Sequence of chain 1.G:
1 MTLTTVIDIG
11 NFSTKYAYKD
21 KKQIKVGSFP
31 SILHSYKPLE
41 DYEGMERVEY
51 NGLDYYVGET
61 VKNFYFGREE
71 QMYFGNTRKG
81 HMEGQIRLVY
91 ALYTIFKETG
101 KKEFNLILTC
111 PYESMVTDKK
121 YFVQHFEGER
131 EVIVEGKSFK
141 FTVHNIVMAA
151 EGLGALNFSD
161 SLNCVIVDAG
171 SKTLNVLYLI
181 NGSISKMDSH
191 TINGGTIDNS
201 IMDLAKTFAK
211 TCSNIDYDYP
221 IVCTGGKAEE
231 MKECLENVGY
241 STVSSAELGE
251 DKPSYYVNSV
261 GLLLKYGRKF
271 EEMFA

The small molecule below binds the protein below.
Small molecule (SMILES): Nc1ncnc2c1ncn2[C@@H]1O[C@H](CO[P](=O)(O)O[P](=O)(O)NP(=O)(O)O)[C@@H](O)[C@H]1O

Binding-site contacts:
Ligand atom PG contacts residue GLU151 of chain 1.G at 3.7 Å.
Ligand atom PA contacts residue SER171 of chain 1.G at 3.7 Å.
Ligand atom N7 contacts residue PHE12 of chain 1.G at 3.3 Å.
Ligand atom O2A contacts residue GLY170 of chain 1.G at 3.6 Å.
Ligand atom N7 contacts residue TYR255 of chain 1.G at 3.4 Å.
Ligand atom O2G contacts residue GLY170 of chain 1.G at 3.0 Å.
Ligand atom O1A contacts residue PHE12 of chain 1.G at 3.5 Å.
Ligand atom O5' contacts residue GLY226 of chain 1.G at 3.4 Å.
Ligand atom O2B contacts residue ASN258 of chain 1.G at 3.0 Å (h-bond).
Ligand atom O1G contacts residue ASN11 of chain 1.G at 3.0 Å (h-bond).
Ligand atom N3B contacts residue GLY10 of chain 1.G at 3.5 Å.
Ligand atom O1G contacts residue GLY10 of chain 1.G at 3.5 Å.
Ligand atom C8 contacts residue SER13 of chain 1.G at 3.4 Å.
Ligand atom C1' contacts residue TYR255 of chain 1.G at 3.6 Å (hydrophobic).
Ligand atom O1G contacts residue GLU151 of chain 1.G at 3.2 Å (salt-bridge).
Ligand atom N7 contacts residue SER13 of chain 1.G at 2.7 Å (h-bond).
Ligand atom N9 contacts residue TYR255 of chain 1.G at 3.5 Å.
Ligand atom N1 contacts residue TYR255 of chain 1.G at 3.2 Å (h-bond).
Ligand atom C5' contacts residue SER171 of chain 1.G at 3.7 Å.
Ligand atom O3' contacts residue PHE12 of chain 1.G at 3.7 Å.
Ligand atom O2A contacts residue PHE12 of chain 1.G at 3.3 Å.
Ligand atom O2G contacts residue SER171 of chain 1.G at 2.5 Å (h-bond).
Ligand atom C8 contacts residue PHE12 of chain 1.G at 3.2 Å (hydrophobic).
Ligand atom N3B contacts residue ASN11 of chain 1.G at 3.7 Å.
Ligand atom O1B contacts residue LYS15 of chain 1.G at 2.7 Å (salt-bridge).
Ligand atom C4' contacts residue GLY226 of chain 1.G at 3.4 Å.
Ligand atom N3 contacts residue TYR255 of chain 1.G at 3.4 Å.
Ligand atom PG contacts residue SER171 of chain 1.G at 3.8 Å.
Ligand atom C2 contacts residue TYR255 of chain 1.G at 3.5 Å (hydrophobic).
Ligand atom O3G contacts residue GLU151 of chain 1.G at 3.0 Å (salt-bridge).
Ligand atom C5 contacts residue TYR255 of chain 1.G at 3.3 Å (hydrophobic).
Ligand atom C5 contacts residue PHE12 of chain 1.G at 3.7 Å (hydrophobic).
Ligand atom O4' contacts residue TYR255 of chain 1.G at 3.4 Å.
Ligand atom C3' contacts residue PHE12 of chain 1.G at 3.7 Å (hydrophobic).
Ligand atom O1B contacts residue ASP8 of chain 1.G at 3.7 Å.
Ligand atom C6 contacts residue TYR255 of chain 1.G at 3.4 Å (hydrophobic).
Ligand atom O2A contacts residue SER171 of chain 1.G at 2.6 Å (h-bond).
Ligand atom C4 contacts residue TYR255 of chain 1.G at 3.5 Å (hydrophobic).
Ligand atom O4' contacts residue GLY226 of chain 1.G at 3.4 Å.
Ligand atom C8 contacts residue TYR255 of chain 1.G at 3.4 Å (hydrophobic).